A protein and the small-molecule ligand that binds it are described below.
Small molecule (SMILES): CCCCCCCC(=O)OC[C@H](COP(=O)(O)O[C@@H]1[C@H](O)[C@H](O)[C@@H](OP(=O)(O)O)[C@H](OP(=O)(O)O)[C@H]1O)OC(=O)CCCCCCC

Binding-site contacts:
Ligand atom C8B contacts residue VAL421 of chain 1.B at 4.0 Å (hydrophobic).
Ligand atom C8A contacts residue PHE319 of chain 1.B at 3.9 Å (hydrophobic).
Ligand atom C3A contacts residue LEU323 of chain 1.B at 4.0 Å (hydrophobic).
Ligand atom O1B contacts residue VAL413 of chain 1.B at 4.3 Å.
Ligand atom C8A contacts residue SER320 of chain 1.B at 4.4 Å.
Ligand atom C5B contacts residue PHE418 of chain 1.B at 4.5 Å (hydrophobic).
Ligand atom C7A contacts residue SER320 of chain 1.B at 4.2 Å.
Ligand atom C2A contacts residue GLU324 of chain 1.B at 4.5 Å.
Ligand atom C6B contacts residue PHE418 of chain 1.B at 4.0 Å (hydrophobic).
Ligand atom C7A contacts residue PHE319 of chain 1.B at 3.6 Å (hydrophobic).
Ligand atom C3A contacts residue GLU324 of chain 1.B at 4.4 Å.
Ligand atom O1B contacts residue ILE410 of chain 1.B at 4.3 Å.
Ligand atom C4A contacts residue SER320 of chain 1.B at 4.0 Å.
Ligand atom C6A contacts residue SER320 of chain 1.B at 3.5 Å.
Ligand atom C2B contacts residue VAL413 of chain 1.B at 4.3 Å (hydrophobic).

Sequence of chain 1.B:
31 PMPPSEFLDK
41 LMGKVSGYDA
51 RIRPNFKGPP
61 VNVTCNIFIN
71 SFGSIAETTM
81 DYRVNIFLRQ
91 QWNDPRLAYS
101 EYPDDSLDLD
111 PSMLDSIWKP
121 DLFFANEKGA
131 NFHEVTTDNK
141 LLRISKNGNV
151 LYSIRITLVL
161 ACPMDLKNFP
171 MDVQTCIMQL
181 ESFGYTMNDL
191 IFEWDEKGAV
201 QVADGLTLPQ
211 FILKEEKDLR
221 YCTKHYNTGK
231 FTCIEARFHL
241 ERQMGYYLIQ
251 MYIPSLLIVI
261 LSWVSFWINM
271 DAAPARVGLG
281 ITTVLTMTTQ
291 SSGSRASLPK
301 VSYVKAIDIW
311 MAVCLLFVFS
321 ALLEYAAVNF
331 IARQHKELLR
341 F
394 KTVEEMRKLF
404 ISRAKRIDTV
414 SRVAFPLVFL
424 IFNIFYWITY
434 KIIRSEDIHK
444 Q